Sequence of chain 1.F:
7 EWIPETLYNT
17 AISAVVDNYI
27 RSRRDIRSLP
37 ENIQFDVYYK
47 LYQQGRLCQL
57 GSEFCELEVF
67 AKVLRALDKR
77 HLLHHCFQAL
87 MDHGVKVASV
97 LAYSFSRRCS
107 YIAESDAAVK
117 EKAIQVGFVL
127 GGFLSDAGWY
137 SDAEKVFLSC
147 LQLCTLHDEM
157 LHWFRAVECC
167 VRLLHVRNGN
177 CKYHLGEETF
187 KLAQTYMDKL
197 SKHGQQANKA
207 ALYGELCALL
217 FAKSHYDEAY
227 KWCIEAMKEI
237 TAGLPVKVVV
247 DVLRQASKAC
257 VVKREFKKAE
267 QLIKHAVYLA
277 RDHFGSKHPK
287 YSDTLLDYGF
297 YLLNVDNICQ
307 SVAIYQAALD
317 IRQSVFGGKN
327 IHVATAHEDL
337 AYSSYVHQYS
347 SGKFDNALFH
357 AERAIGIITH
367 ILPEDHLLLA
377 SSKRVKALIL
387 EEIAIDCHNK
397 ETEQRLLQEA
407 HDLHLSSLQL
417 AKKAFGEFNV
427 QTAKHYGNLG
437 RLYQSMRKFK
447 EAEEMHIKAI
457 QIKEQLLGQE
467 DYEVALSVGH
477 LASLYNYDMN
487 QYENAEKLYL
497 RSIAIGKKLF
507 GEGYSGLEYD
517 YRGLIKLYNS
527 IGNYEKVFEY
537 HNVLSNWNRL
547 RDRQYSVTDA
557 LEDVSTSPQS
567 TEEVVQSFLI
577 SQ

A protein and the small-molecule ligand that binds it are described below.
Small molecule (SMILES): CC(C)C[C@H](N)C(=O)N[C@H](C(=O)N[C@@H](CCCN=C(N)N)C(=O)N[C@@H](CC(N)=O)C(=O)N[C@@H](CCCCN)C(=O)NCC(=O)N1CCC[C@H]1C(=O)N[C@@H](C)C(=O)N[C@@H](C)C(=O)O)[C@@H](C)O

Binding-site contacts:
Ligand atom CB contacts residue HIS476 of chain 1.F at 3.5 Å.
Ligand atom CD contacts residue GLN440 of chain 1.F at 3.2 Å.
Ligand atom O contacts residue TYR515 of chain 1.F at 3.2 Å.
Ligand atom O contacts residue ARG437 of chain 1.F at 3.2 Å (salt-bridge).
Ligand atom CD1 contacts residue TYR515 of chain 1.F at 3.3 Å (hydrophobic).
Ligand atom CD1 contacts residue SER346 of chain 1.F at 3.5 Å.
Ligand atom NZ contacts residue VAL342 of chain 1.F at 3.4 Å.
Ligand atom O contacts residue TYR345 of chain 1.F at 3.0 Å (h-bond).
Ligand atom C contacts residue TYR345 of chain 1.F at 3.5 Å (hydrophobic).
Ligand atom O contacts residue SER377 of chain 1.F at 2.6 Å (h-bond).
Ligand atom CG2 contacts residue TYR483 of chain 1.F at 3.4 Å (hydrophobic).
Ligand atom O contacts residue ARG380 of chain 1.F at 3.4 Å (salt-bridge).
Ligand atom O contacts residue SER479 of chain 1.F at 3.2 Å (h-bond).
Ligand atom CA contacts residue ARG437 of chain 1.F at 3.5 Å.
Ligand atom C contacts residue ARG380 of chain 1.F at 3.2 Å.
Ligand atom C contacts residue TYR338 of chain 1.F at 3.2 Å (hydrophobic).
Ligand atom O contacts residue HIS476 of chain 1.F at 3.1 Å (h-bond).
Ligand atom O contacts residue TYR483 of chain 1.F at 3.4 Å.
Ligand atom ND2 contacts residue TYR510 of chain 1.F at 3.5 Å (h-bond).
Ligand atom O contacts residue TYR338 of chain 1.F at 3.0 Å (h-bond).
Ligand atom CB contacts residue TYR338 of chain 1.F at 3.5 Å (hydrophobic).
Ligand atom O contacts residue TYR338 of chain 1.F at 2.8 Å (h-bond).
Ligand atom C contacts residue ARG437 of chain 1.F at 3.1 Å.
Ligand atom NH1 contacts residue ARG437 of chain 1.F at 2.5 Å (salt-bridge).
Ligand atom CD contacts residue ASN434 of chain 1.F at 3.2 Å.
Ligand atom CE contacts residue TYR468 of chain 1.F at 3.1 Å (hydrophobic).
Ligand atom OD1 contacts residue TYR515 of chain 1.F at 3.4 Å.
Ligand atom CB contacts residue GLU334 of chain 1.F at 3.2 Å.
Ligand atom CB contacts residue TYR515 of chain 1.F at 3.5 Å (hydrophobic).
Ligand atom NE contacts residue GLN440 of chain 1.F at 3.5 Å (h-bond).
Ligand atom N contacts residue ARG437 of chain 1.F at 3.2 Å (salt-bridge).
Ligand atom NH1 contacts residue SER441 of chain 1.F at 3.5 Å.
Ligand atom CB contacts residue LYS430 of chain 1.F at 3.3 Å.
Ligand atom CA contacts residue TYR338 of chain 1.F at 3.3 Å (hydrophobic).
Ligand atom CA contacts residue ARG380 of chain 1.F at 3.3 Å.
Ligand atom O contacts residue TYR345 of chain 1.F at 3.2 Å (h-bond).
Ligand atom NH2 contacts residue GLU388 of chain 1.F at 3.1 Å (salt-bridge).
Ligand atom O contacts residue ARG437 of chain 1.F at 3.2 Å (salt-bridge).
Ligand atom CD contacts residue VAL342 of chain 1.F at 3.5 Å (hydrophobic).
Ligand atom N contacts residue TYR338 of chain 1.F at 3.3 Å (h-bond).